Sequence of chain 42.B:
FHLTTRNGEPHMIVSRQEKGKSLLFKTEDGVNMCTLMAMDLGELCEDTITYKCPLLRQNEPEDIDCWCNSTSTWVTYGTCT

This small molecule binds to this protein.
Small molecule (SMILES): OC[C@H]1O[C@@H](O)[C@@H](O)[C@@H](O)[C@@H]1O

Binding-site contacts:
Ligand atom O2 contacts residue NAG1 of chain 42.N at 3.4 Å (h-bond).
Ligand atom O2 contacts residue BMA1 of chain 42.P at 3.0 Å (h-bond).
Ligand atom O3 contacts residue BMA1 of chain 42.P at 1.1 Å.
Ligand atom C2 contacts residue NAG1 of chain 42.N at 2.9 Å.
Ligand atom O4 contacts residue BMA1 of chain 42.P at 4.0 Å.
Ligand atom O6 contacts residue NAG1 of chain 42.N at 4.5 Å.
Ligand atom C5 contacts residue NAG1 of chain 42.N at 3.8 Å.
Ligand atom C2 contacts residue BMA1 of chain 42.P at 3.2 Å.
Ligand atom C2 contacts residue HIS2 of chain 42.B at 4.5 Å.
Ligand atom C3 contacts residue NAG1 of chain 42.N at 4.1 Å.
Ligand atom O5 contacts residue NAG1 of chain 42.N at 2.5 Å (h-bond).
Ligand atom C3 contacts residue BMA1 of chain 42.P at 2.5 Å.
Ligand atom C4 contacts residue BMA1 of chain 42.P at 3.6 Å.
Ligand atom O2 contacts residue HIS2 of chain 42.B at 3.4 Å (h-bond).
Ligand atom C1 contacts residue NAG1 of chain 42.N at 1.7 Å.